The small molecule below binds the protein below.
Small molecule (SMILES): CC(=O)N[C@H]1[C@H](O[C@H]2[C@H](O)[C@@H](NC(C)=O)CO[C@@H]2CO)O[C@H](CO)[C@@H](O[C@@H]2O[C@H](CO)[C@@H](O)[C@H](O)[C@@H]2O)[C@@H]1O

Sequence of chain 1.B:
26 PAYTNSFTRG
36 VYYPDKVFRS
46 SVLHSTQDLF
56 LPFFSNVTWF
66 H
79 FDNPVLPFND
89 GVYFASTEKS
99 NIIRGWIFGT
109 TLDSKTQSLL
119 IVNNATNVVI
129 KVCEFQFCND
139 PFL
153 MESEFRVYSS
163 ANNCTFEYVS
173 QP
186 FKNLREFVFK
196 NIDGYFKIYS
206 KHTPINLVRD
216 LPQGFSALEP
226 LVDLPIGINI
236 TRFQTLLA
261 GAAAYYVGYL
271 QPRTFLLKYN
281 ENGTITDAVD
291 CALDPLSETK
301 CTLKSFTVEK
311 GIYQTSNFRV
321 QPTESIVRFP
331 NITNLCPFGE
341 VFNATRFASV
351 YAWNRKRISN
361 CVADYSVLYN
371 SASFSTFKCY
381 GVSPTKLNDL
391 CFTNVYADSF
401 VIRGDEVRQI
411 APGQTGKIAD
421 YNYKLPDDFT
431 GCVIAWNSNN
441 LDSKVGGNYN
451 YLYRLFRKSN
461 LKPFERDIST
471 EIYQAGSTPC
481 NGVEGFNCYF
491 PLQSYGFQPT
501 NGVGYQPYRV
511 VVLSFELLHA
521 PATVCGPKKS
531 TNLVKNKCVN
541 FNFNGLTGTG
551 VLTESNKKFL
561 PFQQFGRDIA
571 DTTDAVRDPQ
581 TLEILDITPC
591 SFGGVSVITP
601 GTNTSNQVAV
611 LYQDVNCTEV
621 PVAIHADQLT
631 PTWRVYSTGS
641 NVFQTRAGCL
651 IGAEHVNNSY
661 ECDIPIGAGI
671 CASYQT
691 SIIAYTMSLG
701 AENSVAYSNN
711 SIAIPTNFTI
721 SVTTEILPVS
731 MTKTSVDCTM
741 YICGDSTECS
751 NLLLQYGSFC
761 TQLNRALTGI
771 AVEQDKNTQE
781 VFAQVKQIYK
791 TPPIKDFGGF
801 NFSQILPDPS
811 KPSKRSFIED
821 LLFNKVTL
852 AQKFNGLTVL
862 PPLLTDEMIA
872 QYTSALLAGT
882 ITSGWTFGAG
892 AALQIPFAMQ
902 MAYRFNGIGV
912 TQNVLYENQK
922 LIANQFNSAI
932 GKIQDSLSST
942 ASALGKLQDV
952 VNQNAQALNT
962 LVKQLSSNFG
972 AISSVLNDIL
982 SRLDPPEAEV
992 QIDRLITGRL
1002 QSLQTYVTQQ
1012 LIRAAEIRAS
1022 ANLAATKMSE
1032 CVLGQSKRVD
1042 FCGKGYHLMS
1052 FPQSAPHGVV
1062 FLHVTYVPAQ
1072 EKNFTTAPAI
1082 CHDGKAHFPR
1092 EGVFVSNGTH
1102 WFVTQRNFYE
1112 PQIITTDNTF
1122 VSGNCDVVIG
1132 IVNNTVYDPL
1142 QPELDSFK

Binding-site contacts:
Ligand atom C5 contacts residue ASN331 of chain 1.B at 3.5 Å.
Ligand atom C7 contacts residue LEU582 of chain 1.B at 4.0 Å (hydrophobic).
Ligand atom C3 contacts residue GLN580 of chain 1.B at 3.5 Å.
Ligand atom C8 contacts residue PRO579 of chain 1.B at 4.3 Å (hydrophobic).
Ligand atom O6 contacts residue ASN331 of chain 1.B at 4.2 Å.
Ligand atom C4 contacts residue GLN580 of chain 1.B at 3.7 Å.
Ligand atom C6 contacts residue ASN331 of chain 1.B at 4.4 Å.
Ligand atom C3 contacts residue LEU582 of chain 1.B at 4.2 Å (hydrophobic).
Ligand atom C4 contacts residue ASN331 of chain 1.B at 4.1 Å.
Ligand atom O7 contacts residue ASN331 of chain 1.B at 3.7 Å.
Ligand atom C1 contacts residue ASN331 of chain 1.B at 1.4 Å.
Ligand atom C7 contacts residue ASN331 of chain 1.B at 3.6 Å.
Ligand atom N2 contacts residue ASN331 of chain 1.B at 3.0 Å (h-bond).
Ligand atom O4 contacts residue GLN580 of chain 1.B at 3.7 Å.
Ligand atom N2 contacts residue PRO579 of chain 1.B at 4.0 Å.
Ligand atom O5 contacts residue ASN331 of chain 1.B at 2.1 Å (h-bond).
Ligand atom C3 contacts residue ASN331 of chain 1.B at 3.7 Å.
Ligand atom C5 contacts residue GLN580 of chain 1.B at 3.5 Å.
Ligand atom C2 contacts residue GLN580 of chain 1.B at 4.2 Å.
Ligand atom C8 contacts residue LEU582 of chain 1.B at 3.8 Å (hydrophobic).
Ligand atom N2 contacts residue LEU582 of chain 1.B at 3.6 Å.
Ligand atom N2 contacts residue GLN580 of chain 1.B at 4.5 Å.
Ligand atom C2 contacts residue ASN331 of chain 1.B at 2.4 Å.
Ligand atom C1 contacts residue GLN580 of chain 1.B at 3.8 Å.
Ligand atom O3 contacts residue LEU582 of chain 1.B at 3.7 Å.
Ligand atom O5 contacts residue GLN580 of chain 1.B at 4.1 Å.